Sequence of chain 1.A:
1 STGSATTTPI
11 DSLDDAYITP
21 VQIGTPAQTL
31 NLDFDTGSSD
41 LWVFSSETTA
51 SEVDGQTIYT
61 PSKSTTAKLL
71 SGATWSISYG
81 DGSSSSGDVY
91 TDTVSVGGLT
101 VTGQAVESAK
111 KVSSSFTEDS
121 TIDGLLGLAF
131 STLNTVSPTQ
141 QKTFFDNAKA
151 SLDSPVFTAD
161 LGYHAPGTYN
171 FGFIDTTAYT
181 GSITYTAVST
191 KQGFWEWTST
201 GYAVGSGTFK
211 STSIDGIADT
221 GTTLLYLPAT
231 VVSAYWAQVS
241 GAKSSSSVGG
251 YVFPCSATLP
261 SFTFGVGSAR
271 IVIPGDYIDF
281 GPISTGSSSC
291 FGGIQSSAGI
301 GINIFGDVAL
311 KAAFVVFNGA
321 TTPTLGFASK

Binding-site contacts:
Ligand atom C2 contacts residue ASP219 of chain 1.A at 3.7 Å.
Ligand atom C3 contacts residue ASP219 of chain 1.A at 3.8 Å.
Ligand atom C contacts residue TYR79 of chain 1.A at 4.2 Å (hydrophobic).
Ligand atom C1 contacts residue ASP219 of chain 1.A at 4.1 Å.
Ligand atom C4 contacts residue ASP219 of chain 1.A at 4.3 Å.
Ligand atom C5 contacts residue ILE304 of chain 1.A at 3.9 Å (hydrophobic).
Ligand atom BR contacts residue ILE217 of chain 1.A at 3.9 Å.
Ligand atom C6 contacts residue ASP219 of chain 1.A at 4.3 Å.
Ligand atom C1 contacts residue GLY80 of chain 1.A at 3.7 Å.
Ligand atom C4 contacts residue ILE217 of chain 1.A at 3.6 Å (hydrophobic).
Ligand atom N contacts residue GLY221 of chain 1.A at 3.9 Å.
Ligand atom C contacts residue DMS1 of chain 1.G at 3.9 Å.
Ligand atom C4 contacts residue PHE194 of chain 1.A at 3.7 Å (hydrophobic).
Ligand atom C7 contacts residue ASP219 of chain 1.A at 3.9 Å.
Ligand atom C1 contacts residue DMS1 of chain 1.G at 3.5 Å.
Ligand atom C7 contacts residue THR222 of chain 1.A at 3.9 Å.
Ligand atom C4 contacts residue DMS1 of chain 1.G at 4.3 Å.
Ligand atom C5 contacts residue ILE217 of chain 1.A at 3.9 Å (hydrophobic).
Ligand atom C contacts residue ASP219 of chain 1.A at 3.7 Å.
Ligand atom C6 contacts residue GLY80 of chain 1.A at 4.4 Å.
Ligand atom C3 contacts residue PHE194 of chain 1.A at 3.9 Å (hydrophobic).
Ligand atom N contacts residue GLY37 of chain 1.A at 3.9 Å.
Ligand atom C contacts residue GLY37 of chain 1.A at 3.4 Å.
Ligand atom N contacts residue THR222 of chain 1.A at 4.0 Å.
Ligand atom C3 contacts residue GLY37 of chain 1.A at 3.6 Å.
Ligand atom N contacts residue ASP219 of chain 1.A at 2.8 Å (salt-bridge).
Ligand atom C2 contacts residue GLY80 of chain 1.A at 4.1 Å.
Ligand atom N contacts residue ASP35 of chain 1.A at 2.8 Å (salt-bridge).
Ligand atom C contacts residue ASP35 of chain 1.A at 3.3 Å.
Ligand atom O contacts residue GLY80 of chain 1.A at 3.0 Å (h-bond).
Ligand atom C2 contacts residue DMS1 of chain 1.G at 3.7 Å.
Ligand atom C7 contacts residue GLY80 of chain 1.A at 3.8 Å.
Ligand atom BR contacts residue ILE302 of chain 1.A at 3.1 Å.
Ligand atom C1 contacts residue TYR79 of chain 1.A at 4.2 Å (hydrophobic).
Ligand atom C6 contacts residue ILE304 of chain 1.A at 3.5 Å (hydrophobic).
Ligand atom C3 contacts residue DMS1 of chain 1.G at 3.4 Å.
Ligand atom O contacts residue TYR79 of chain 1.A at 3.3 Å.
Ligand atom O contacts residue DMS1 of chain 1.G at 2.5 Å (h-bond).
Ligand atom BR contacts residue ILE300 of chain 1.A at 3.9 Å.
Ligand atom BR contacts residue ILE304 of chain 1.A at 3.8 Å.

The protein below binds the small molecule below.
Small molecule (SMILES): NC[C@@H](O)c1ccc(Br)cc1